Binding-site contacts:
Ligand atom C2 contacts residue LYS214 of chain 1.A at 4.0 Å.
Ligand atom O2 contacts residue LYS214 of chain 1.A at 3.6 Å.
Ligand atom C1 contacts residue LYS214 of chain 1.A at 3.2 Å.
Ligand atom C1 contacts residue ASN213 of chain 1.A at 4.3 Å.
Ligand atom C3 contacts residue ASP168 of chain 1.A at 4.5 Å.
Ligand atom O1 contacts residue GLU212 of chain 1.A at 3.8 Å.
Ligand atom O1 contacts residue ASN213 of chain 1.A at 3.3 Å (h-bond).
Ligand atom O1 contacts residue LYS214 of chain 1.A at 3.0 Å (salt-bridge).
Ligand atom C3 contacts residue LYS214 of chain 1.A at 3.7 Å.
Ligand atom O1 contacts residue EDO1 of chain 1.F at 3.0 Å (h-bond).
Ligand atom C1 contacts residue EDO1 of chain 1.F at 4.1 Å.

Sequence of chain 1.A:
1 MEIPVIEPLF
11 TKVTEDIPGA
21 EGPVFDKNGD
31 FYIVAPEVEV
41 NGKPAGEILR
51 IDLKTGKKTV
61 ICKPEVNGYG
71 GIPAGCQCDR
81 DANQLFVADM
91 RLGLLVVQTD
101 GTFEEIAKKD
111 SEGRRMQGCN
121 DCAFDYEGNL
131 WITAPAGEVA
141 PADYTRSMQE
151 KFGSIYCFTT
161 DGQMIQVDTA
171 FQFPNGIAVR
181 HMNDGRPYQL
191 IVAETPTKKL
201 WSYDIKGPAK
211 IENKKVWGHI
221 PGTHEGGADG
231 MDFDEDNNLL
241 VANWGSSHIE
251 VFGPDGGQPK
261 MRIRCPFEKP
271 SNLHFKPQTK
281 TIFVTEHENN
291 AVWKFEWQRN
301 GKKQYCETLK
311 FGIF

A small-molecule ligand and the protein it binds are described below.
Small molecule (SMILES): COCCO